Sequence of chain 1.A:
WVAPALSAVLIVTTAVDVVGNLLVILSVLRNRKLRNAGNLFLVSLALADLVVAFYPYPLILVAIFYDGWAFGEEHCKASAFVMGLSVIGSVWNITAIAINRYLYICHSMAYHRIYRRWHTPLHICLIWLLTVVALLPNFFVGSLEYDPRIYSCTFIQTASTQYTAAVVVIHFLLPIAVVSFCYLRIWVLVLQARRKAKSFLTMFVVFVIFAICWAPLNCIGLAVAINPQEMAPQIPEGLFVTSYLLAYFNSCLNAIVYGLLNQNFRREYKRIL

This small molecule binds to this protein.
Small molecule (SMILES): CCC(=O)NCC[C@@H]1CCc2ccc3c(c21)CCO3

Binding-site contacts:
Ligand atom C16 contacts residue PHE192 of chain 1.A at 3.6 Å (hydrophobic).
Ligand atom C1 contacts residue LEU267 of chain 1.A at 3.4 Å (hydrophobic).
Ligand atom C3 contacts residue LEU267 of chain 1.A at 4.3 Å (hydrophobic).
Ligand atom C15 contacts residue PHE192 of chain 1.A at 4.3 Å (hydrophobic).
Ligand atom C15 contacts residue ILE125 of chain 1.A at 3.5 Å (hydrophobic).
Ligand atom C9 contacts residue PHE192 of chain 1.A at 3.7 Å (hydrophobic).
Ligand atom O1 contacts residue LEU172 of chain 1.A at 3.3 Å.
Ligand atom C15 contacts residue VAL204 of chain 1.A at 3.7 Å (hydrophobic).
Ligand atom C10 contacts residue GLY121 of chain 1.A at 4.0 Å.
Ligand atom C11 contacts residue ASN175 of chain 1.A at 4.2 Å.
Ligand atom C11 contacts residue GLY121 of chain 1.A at 3.9 Å.
Ligand atom O1 contacts residue PHE192 of chain 1.A at 3.9 Å.
Ligand atom O1 contacts residue ILE125 of chain 1.A at 4.1 Å.
Ligand atom C8 contacts residue MET120 of chain 1.A at 3.6 Å (hydrophobic).
Ligand atom C11 contacts residue PHE192 of chain 1.A at 3.7 Å (hydrophobic).
Ligand atom C10 contacts residue PHE192 of chain 1.A at 3.8 Å (hydrophobic).
Ligand atom C4 contacts residue VAL204 of chain 1.A at 4.3 Å (hydrophobic).
Ligand atom C4 contacts residue TRP264 of chain 1.A at 4.3 Å (hydrophobic).
Ligand atom O2 contacts residue LEU267 of chain 1.A at 3.3 Å.
Ligand atom C5 contacts residue PHE192 of chain 1.A at 4.1 Å (hydrophobic).
Ligand atom C9 contacts residue THR191 of chain 1.A at 3.9 Å.
Ligand atom C10 contacts residue ALA117 of chain 1.A at 3.4 Å (hydrophobic).
Ligand atom C7 contacts residue THR191 of chain 1.A at 3.5 Å.
Ligand atom C12 contacts residue LEU172 of chain 1.A at 4.1 Å (hydrophobic).
Ligand atom C12 contacts residue PHE192 of chain 1.A at 3.6 Å (hydrophobic).
Ligand atom C14 contacts residue ILE125 of chain 1.A at 3.8 Å (hydrophobic).
Ligand atom C8 contacts residue THR191 of chain 1.A at 3.0 Å.
Ligand atom C1 contacts residue ASN268 of chain 1.A at 3.8 Å.
Ligand atom C9 contacts residue MET120 of chain 1.A at 4.3 Å (hydrophobic).
Ligand atom C15 contacts residue LEU172 of chain 1.A at 4.1 Å (hydrophobic).
Ligand atom C13 contacts residue PHE192 of chain 1.A at 3.6 Å (hydrophobic).
Ligand atom C8 contacts residue PHE192 of chain 1.A at 4.1 Å (hydrophobic).
Ligand atom C2 contacts residue VAL205 of chain 1.A at 4.1 Å (hydrophobic).
Ligand atom C11 contacts residue ALA117 of chain 1.A at 3.6 Å (hydrophobic).
Ligand atom C14 contacts residue PHE192 of chain 1.A at 4.2 Å (hydrophobic).
Ligand atom N1 contacts residue VAL204 of chain 1.A at 3.4 Å.
Ligand atom C12 contacts residue GLY121 of chain 1.A at 4.2 Å.
Ligand atom C1 contacts residue VAL205 of chain 1.A at 3.9 Å (hydrophobic).
Ligand atom C1 contacts residue GLY271 of chain 1.A at 3.7 Å.
Ligand atom C14 contacts residue VAL204 of chain 1.A at 3.6 Å (hydrophobic).